The small molecule below binds the protein below.
Small molecule (SMILES): CC1=C(/C=C/C(C)=C\C=C\C(C)=C\C(=O)O)C(C)(C)CCC1

Binding-site contacts:
Ligand atom O1 contacts residue ALA332 of chain 1.A at 3.5 Å.
Ligand atom C20 contacts residue ALA276 of chain 1.A at 3.8 Å (hydrophobic).
Ligand atom C15 contacts residue ARG321 of chain 1.A at 3.5 Å.
Ligand atom O1 contacts residue GLN280 of chain 1.A at 3.7 Å.
Ligand atom C11 contacts residue ILE273 of chain 1.A at 3.9 Å (hydrophobic).
Ligand atom C12 contacts residue ALA277 of chain 1.A at 3.7 Å (hydrophobic).
Ligand atom O2 contacts residue ALA332 of chain 1.A at 3.0 Å.
Ligand atom C18 contacts residue PHE318 of chain 1.A at 3.5 Å (hydrophobic).
Ligand atom C15 contacts residue ALA332 of chain 1.A at 3.6 Å (hydrophobic).
Ligand atom C11 contacts residue ALA277 of chain 1.A at 3.7 Å (hydrophobic).
Ligand atom C4 contacts residue ILE350 of chain 1.A at 3.8 Å (hydrophobic).
Ligand atom O1 contacts residue PHE318 of chain 1.A at 3.0 Å.
Ligand atom C20 contacts residue PHE318 of chain 1.A at 3.5 Å (hydrophobic).
Ligand atom C19 contacts residue TRP310 of chain 1.A at 3.6 Å (hydrophobic).
Ligand atom C5 contacts residue CYS437 of chain 1.A at 3.7 Å (hydrophobic).
Ligand atom C20 contacts residue ILE273 of chain 1.A at 3.5 Å (hydrophobic).
Ligand atom C11 contacts residue PHE318 of chain 1.A at 3.9 Å (hydrophobic).
Ligand atom C15 contacts residue ALA276 of chain 1.A at 4.1 Å (hydrophobic).
Ligand atom C3 contacts residue ILE273 of chain 1.A at 3.6 Å (hydrophobic).
Ligand atom C14 contacts residue GLN280 of chain 1.A at 4.0 Å.
Ligand atom C13 contacts residue PHE318 of chain 1.A at 3.3 Å (hydrophobic).
Ligand atom C17 contacts residue HIS440 of chain 1.A at 3.6 Å.
Ligand atom O2 contacts residue ARG321 of chain 1.A at 3.9 Å.
Ligand atom C14 contacts residue ALA276 of chain 1.A at 4.0 Å (hydrophobic).
Ligand atom C10 contacts residue ALA277 of chain 1.A at 4.0 Å (hydrophobic).
Ligand atom C2 contacts residue VAL347 of chain 1.A at 3.9 Å (hydrophobic).
Ligand atom O2 contacts residue GLN280 of chain 1.A at 3.3 Å.
Ligand atom C14 contacts residue PHE318 of chain 1.A at 3.6 Å (hydrophobic).
Ligand atom C19 contacts residue LEU441 of chain 1.A at 4.1 Å (hydrophobic).
Ligand atom C18 contacts residue CYS437 of chain 1.A at 3.8 Å (hydrophobic).
Ligand atom C15 contacts residue PHE318 of chain 1.A at 3.8 Å (hydrophobic).
Ligand atom C12 contacts residue PHE318 of chain 1.A at 3.7 Å (hydrophobic).
Ligand atom O2 contacts residue ALA276 of chain 1.A at 3.1 Å.
Ligand atom C8 contacts residue ILE273 of chain 1.A at 4.0 Å (hydrophobic).
Ligand atom C19 contacts residue ASN311 of chain 1.A at 3.8 Å.
Ligand atom C3 contacts residue ILE350 of chain 1.A at 4.0 Å (hydrophobic).
Ligand atom O1 contacts residue ARG321 of chain 1.A at 2.5 Å (salt-bridge).
Ligand atom C15 contacts residue GLN280 of chain 1.A at 3.4 Å.
Ligand atom C13 contacts residue ALA277 of chain 1.A at 3.9 Å (hydrophobic).
Ligand atom C6 contacts residue CYS437 of chain 1.A at 4.0 Å (hydrophobic).

Sequence of chain 1.A:
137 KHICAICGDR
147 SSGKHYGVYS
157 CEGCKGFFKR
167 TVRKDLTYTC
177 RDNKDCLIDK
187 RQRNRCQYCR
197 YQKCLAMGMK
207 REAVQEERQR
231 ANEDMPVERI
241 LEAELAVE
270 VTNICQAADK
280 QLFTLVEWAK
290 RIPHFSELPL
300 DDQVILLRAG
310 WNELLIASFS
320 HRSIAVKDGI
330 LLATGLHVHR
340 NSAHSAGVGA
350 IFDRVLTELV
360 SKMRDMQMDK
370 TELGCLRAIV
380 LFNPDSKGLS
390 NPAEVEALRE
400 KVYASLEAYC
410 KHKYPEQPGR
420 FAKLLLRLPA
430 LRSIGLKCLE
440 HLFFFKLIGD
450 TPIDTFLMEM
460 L